The small molecule below binds the protein below.
Small molecule (SMILES): Nc1ncnc2c1ncn2[C@@H]1O[C@H](CO[P](=O)(O)C[P](=O)(O)OP(=O)(O)O)[C@@H](O)[C@H]1O

Binding-site contacts:
Ligand atom O3B contacts residue MG1 of chain 1.V at 3.4 Å.
Ligand atom O2B contacts residue GLY68 of chain 1.E at 3.1 Å.
Ligand atom C4' contacts residue GLY167 of chain 1.E at 3.6 Å.
Ligand atom N1 contacts residue ILE112 of chain 1.E at 3.1 Å (h-bond).
Ligand atom O2G contacts residue MG1 of chain 1.V at 2.2 Å.
Ligand atom PB contacts residue MG1 of chain 1.V at 3.2 Å.
Ligand atom O3B contacts residue GLY68 of chain 1.E at 3.6 Å.
Ligand atom O2' contacts residue SER64 of chain 1.E at 2.8 Å (h-bond).
Ligand atom O3' contacts residue CYS71 of chain 1.E at 2.8 Å.
Ligand atom O4' contacts residue FMN1 of chain 1.U at 2.6 Å (h-bond).
Ligand atom O2G contacts residue ASP70 of chain 1.E at 2.9 Å (salt-bridge).
Ligand atom C4' contacts residue FMN1 of chain 1.U at 3.6 Å.
Ligand atom N6 contacts residue ILE112 of chain 1.E at 2.9 Å (h-bond).
Ligand atom C3' contacts residue ASN66 of chain 1.E at 3.5 Å.
Ligand atom C5 contacts residue ASN66 of chain 1.E at 3.5 Å.
Ligand atom C3A contacts residue ASN66 of chain 1.E at 3.2 Å.
Ligand atom O3B contacts residue ASP70 of chain 1.E at 3.4 Å (salt-bridge).
Ligand atom O3G contacts residue LEU227 of chain 1.E at 3.0 Å (h-bond).
Ligand atom O2B contacts residue CYS71 of chain 1.E at 3.0 Å (h-bond).
Ligand atom O1G contacts residue LYS69 of chain 1.E at 3.0 Å (salt-bridge).
Ligand atom O1B contacts residue ASP70 of chain 1.E at 2.9 Å (salt-bridge).
Ligand atom PB contacts residue ASP70 of chain 1.E at 3.6 Å.
Ligand atom O3B contacts residue TYR220 of chain 1.E at 3.2 Å (h-bond).
Ligand atom O1G contacts residue TYR220 of chain 1.E at 2.4 Å (h-bond).
Ligand atom O2B contacts residue LYS69 of chain 1.E at 3.5 Å (salt-bridge).
Ligand atom O4' contacts residue ILE166 of chain 1.E at 3.6 Å.
Ligand atom N3 contacts residue SER64 of chain 1.E at 3.5 Å.
Ligand atom O1A contacts residue ASN66 of chain 1.E at 3.0 Å (h-bond).
Ligand atom C2 contacts residue VAL110 of chain 1.E at 3.4 Å (hydrophobic).
Ligand atom PG contacts residue MG1 of chain 1.V at 3.3 Å.
Ligand atom O1B contacts residue MG1 of chain 1.V at 2.0 Å.
Ligand atom O3' contacts residue GLY167 of chain 1.E at 3.2 Å (h-bond).
Ligand atom PG contacts residue TYR220 of chain 1.E at 3.5 Å.
Ligand atom O2' contacts residue GLY167 of chain 1.E at 3.1 Å (h-bond).
Ligand atom N7 contacts residue ASN66 of chain 1.E at 3.3 Å (h-bond).
Ligand atom O1G contacts residue SER226 of chain 1.E at 3.5 Å.
Ligand atom C2' contacts residue SER64 of chain 1.E at 3.6 Å.
Ligand atom O2B contacts residue ASP70 of chain 1.E at 3.1 Å (salt-bridge).
Ligand atom O2G contacts residue LYS69 of chain 1.E at 2.9 Å (salt-bridge).
Ligand atom PG contacts residue LYS69 of chain 1.E at 3.4 Å.

Sequence of chain 1.E:
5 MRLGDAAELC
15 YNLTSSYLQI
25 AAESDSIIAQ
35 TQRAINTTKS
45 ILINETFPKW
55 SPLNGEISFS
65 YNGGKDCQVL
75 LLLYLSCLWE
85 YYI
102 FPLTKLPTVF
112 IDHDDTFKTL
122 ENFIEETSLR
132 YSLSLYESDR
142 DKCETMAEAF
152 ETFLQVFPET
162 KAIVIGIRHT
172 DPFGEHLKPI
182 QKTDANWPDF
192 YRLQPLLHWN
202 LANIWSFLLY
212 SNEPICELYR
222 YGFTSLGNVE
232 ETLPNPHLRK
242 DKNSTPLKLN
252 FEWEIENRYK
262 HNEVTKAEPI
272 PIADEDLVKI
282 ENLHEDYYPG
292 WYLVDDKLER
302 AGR